Binding-site contacts:
Ligand atom C6 contacts residue GLN910 of chain 1.A at 4.3 Å.
Ligand atom C4 contacts residue GLN910 of chain 1.A at 4.3 Å.
Ligand atom O5 contacts residue THR903 of chain 1.A at 4.0 Å.
Ligand atom C3 contacts residue ASN901 of chain 1.A at 3.8 Å.
Ligand atom C8 contacts residue LYS899 of chain 1.A at 4.4 Å.
Ligand atom C5 contacts residue GLN910 of chain 1.A at 3.5 Å.
Ligand atom C1 contacts residue GLN910 of chain 1.A at 3.8 Å.
Ligand atom C7 contacts residue ASN901 of chain 1.A at 3.2 Å.
Ligand atom O7 contacts residue ASN901 of chain 1.A at 3.0 Å (h-bond).
Ligand atom C1 contacts residue ASN901 of chain 1.A at 1.4 Å.
Ligand atom C7 contacts residue GLN883 of chain 1.A at 4.3 Å.
Ligand atom O7 contacts residue GLN883 of chain 1.A at 3.3 Å (h-bond).
Ligand atom C8 contacts residue ASN901 of chain 1.A at 4.4 Å.
Ligand atom C6 contacts residue THR903 of chain 1.A at 3.8 Å.
Ligand atom C8 contacts residue LEU912 of chain 1.A at 3.7 Å (hydrophobic).
Ligand atom C5 contacts residue ASN901 of chain 1.A at 3.6 Å.
Ligand atom C2 contacts residue ASN901 of chain 1.A at 2.5 Å.
Ligand atom C3 contacts residue GLN910 of chain 1.A at 4.3 Å.
Ligand atom C5 contacts residue THR903 of chain 1.A at 4.2 Å.
Ligand atom O6 contacts residue THR903 of chain 1.A at 3.3 Å (h-bond).
Ligand atom O5 contacts residue ASN901 of chain 1.A at 2.3 Å (h-bond).
Ligand atom C4 contacts residue ASN901 of chain 1.A at 4.2 Å.
Ligand atom N2 contacts residue ASN901 of chain 1.A at 2.9 Å (h-bond).
Ligand atom O5 contacts residue GLN910 of chain 1.A at 3.9 Å.
Ligand atom O6 contacts residue ASN901 of chain 1.A at 4.5 Å.

This protein binds this small molecule.
Small molecule (SMILES): CC(=O)N[C@@H]1[C@@H](O)[C@H](O)[C@@H](CO)O[C@H]1O

Sequence of chain 1.A:
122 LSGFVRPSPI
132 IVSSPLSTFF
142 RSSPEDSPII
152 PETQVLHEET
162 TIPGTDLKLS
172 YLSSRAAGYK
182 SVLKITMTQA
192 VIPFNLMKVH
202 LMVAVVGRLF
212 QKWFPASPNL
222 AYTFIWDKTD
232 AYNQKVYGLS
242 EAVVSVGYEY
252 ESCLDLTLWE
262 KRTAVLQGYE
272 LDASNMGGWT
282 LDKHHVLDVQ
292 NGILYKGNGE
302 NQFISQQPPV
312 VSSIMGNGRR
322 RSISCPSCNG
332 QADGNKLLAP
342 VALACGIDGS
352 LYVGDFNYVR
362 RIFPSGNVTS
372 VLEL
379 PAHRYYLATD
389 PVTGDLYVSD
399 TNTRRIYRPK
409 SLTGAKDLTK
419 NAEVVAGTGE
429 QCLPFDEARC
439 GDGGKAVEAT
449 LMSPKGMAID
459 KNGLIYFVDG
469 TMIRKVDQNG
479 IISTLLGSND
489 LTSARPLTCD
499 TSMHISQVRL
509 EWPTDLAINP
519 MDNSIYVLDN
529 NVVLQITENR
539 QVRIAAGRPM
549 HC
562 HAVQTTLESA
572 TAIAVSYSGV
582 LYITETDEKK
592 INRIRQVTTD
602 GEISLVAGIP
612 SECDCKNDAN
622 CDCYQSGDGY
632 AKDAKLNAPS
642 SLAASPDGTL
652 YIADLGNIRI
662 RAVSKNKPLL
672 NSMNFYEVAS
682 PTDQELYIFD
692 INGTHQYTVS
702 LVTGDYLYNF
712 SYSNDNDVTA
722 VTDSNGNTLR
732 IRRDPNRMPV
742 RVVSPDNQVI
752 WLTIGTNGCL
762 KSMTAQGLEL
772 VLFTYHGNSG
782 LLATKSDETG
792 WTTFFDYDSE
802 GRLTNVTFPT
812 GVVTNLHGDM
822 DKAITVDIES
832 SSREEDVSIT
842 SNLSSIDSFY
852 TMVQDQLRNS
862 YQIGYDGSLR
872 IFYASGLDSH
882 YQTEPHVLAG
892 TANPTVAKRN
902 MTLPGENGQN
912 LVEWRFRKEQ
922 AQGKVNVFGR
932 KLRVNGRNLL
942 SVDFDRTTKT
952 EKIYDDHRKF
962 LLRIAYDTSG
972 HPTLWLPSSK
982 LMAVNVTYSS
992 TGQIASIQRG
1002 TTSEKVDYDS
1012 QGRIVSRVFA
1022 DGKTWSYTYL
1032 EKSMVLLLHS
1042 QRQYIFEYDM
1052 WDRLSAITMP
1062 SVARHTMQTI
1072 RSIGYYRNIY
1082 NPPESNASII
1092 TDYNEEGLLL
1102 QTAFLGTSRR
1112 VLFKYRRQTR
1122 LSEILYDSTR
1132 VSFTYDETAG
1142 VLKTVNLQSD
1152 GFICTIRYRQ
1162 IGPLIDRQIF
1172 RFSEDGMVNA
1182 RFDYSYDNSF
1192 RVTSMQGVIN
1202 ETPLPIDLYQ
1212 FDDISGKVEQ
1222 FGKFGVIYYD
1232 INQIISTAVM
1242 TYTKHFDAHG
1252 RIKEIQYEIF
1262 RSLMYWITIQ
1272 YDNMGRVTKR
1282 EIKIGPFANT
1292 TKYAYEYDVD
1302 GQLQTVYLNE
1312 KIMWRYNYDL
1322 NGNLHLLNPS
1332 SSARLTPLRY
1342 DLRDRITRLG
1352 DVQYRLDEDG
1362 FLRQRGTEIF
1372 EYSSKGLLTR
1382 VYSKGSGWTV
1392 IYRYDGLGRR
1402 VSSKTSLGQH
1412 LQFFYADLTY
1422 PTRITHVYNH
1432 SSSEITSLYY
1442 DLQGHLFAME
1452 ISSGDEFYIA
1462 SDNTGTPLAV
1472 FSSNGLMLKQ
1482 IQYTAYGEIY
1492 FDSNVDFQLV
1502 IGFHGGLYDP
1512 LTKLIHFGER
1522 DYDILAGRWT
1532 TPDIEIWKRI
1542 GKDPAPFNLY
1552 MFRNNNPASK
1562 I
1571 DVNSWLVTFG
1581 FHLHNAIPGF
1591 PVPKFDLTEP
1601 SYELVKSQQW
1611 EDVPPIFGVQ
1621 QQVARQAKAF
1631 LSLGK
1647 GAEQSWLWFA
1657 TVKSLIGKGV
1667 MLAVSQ